This small molecule binds to this protein.
Small molecule (SMILES): NS(=O)(=O)c1ccc(C(=O)Cn2cnc3ccccc32)cc1

Sequence of chain 1.B:
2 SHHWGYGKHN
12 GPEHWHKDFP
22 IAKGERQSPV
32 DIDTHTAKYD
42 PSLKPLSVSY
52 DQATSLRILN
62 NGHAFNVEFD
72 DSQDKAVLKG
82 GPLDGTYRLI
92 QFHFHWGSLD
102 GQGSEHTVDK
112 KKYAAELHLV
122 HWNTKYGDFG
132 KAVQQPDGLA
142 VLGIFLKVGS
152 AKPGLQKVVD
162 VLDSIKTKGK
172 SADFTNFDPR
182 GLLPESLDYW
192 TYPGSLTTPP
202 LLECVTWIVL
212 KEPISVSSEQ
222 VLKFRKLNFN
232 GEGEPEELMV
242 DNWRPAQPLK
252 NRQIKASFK

Binding-site contacts:
Ligand atom N10 contacts residue HIS96 of chain 1.B at 3.3 Å (h-bond).
Ligand atom C19 contacts residue MLA1 of chain 1.L at 3.5 Å.
Ligand atom O8 contacts residue VAL121 of chain 1.B at 3.9 Å.
Ligand atom O8 contacts residue VAL142 of chain 1.B at 3.8 Å.
Ligand atom C6 contacts residue HIS94 of chain 1.B at 4.0 Å.
Ligand atom O9 contacts residue TRP208 of chain 1.B at 3.6 Å.
Ligand atom N10 contacts residue THR198 of chain 1.B at 2.8 Å (h-bond).
Ligand atom N17 contacts residue MLA1 of chain 1.L at 3.1 Å (h-bond).
Ligand atom O12 contacts residue PHE130 of chain 1.B at 3.3 Å.
Ligand atom N10 contacts residue ZN1 of chain 1.I at 1.9 Å.
Ligand atom C1 contacts residue LEU197 of chain 1.B at 3.9 Å (hydrophobic).
Ligand atom C5 contacts residue GLN92 of chain 1.B at 3.8 Å.
Ligand atom O8 contacts residue ZN1 of chain 1.I at 3.0 Å.
Ligand atom C5 contacts residue MLA1 of chain 1.L at 3.5 Å.
Ligand atom O9 contacts residue LEU197 of chain 1.B at 3.3 Å.
Ligand atom C1 contacts residue HIS94 of chain 1.B at 4.0 Å.
Ligand atom C2 contacts residue LEU197 of chain 1.B at 4.0 Å (hydrophobic).
Ligand atom C21 contacts residue VAL134 of chain 1.B at 3.9 Å (hydrophobic).
Ligand atom S7 contacts residue HIS94 of chain 1.B at 3.9 Å.
Ligand atom C21 contacts residue PRO201 of chain 1.B at 3.9 Å (hydrophobic).
Ligand atom O9 contacts residue THR198 of chain 1.B at 2.9 Å (h-bond).
Ligand atom C5 contacts residue LEU197 of chain 1.B at 3.9 Å (hydrophobic).
Ligand atom N10 contacts residue HIS94 of chain 1.B at 3.3 Å (h-bond).
Ligand atom N14 contacts residue MLA1 of chain 1.L at 3.8 Å.
Ligand atom O12 contacts residue MLA1 of chain 1.L at 2.3 Å (h-bond).
Ligand atom N10 contacts residue HIS119 of chain 1.B at 3.4 Å (h-bond).
Ligand atom C18 contacts residue MLA1 of chain 1.L at 3.9 Å.
Ligand atom S7 contacts residue HIS119 of chain 1.B at 3.9 Å.
Ligand atom C2 contacts residue THR199 of chain 1.B at 3.4 Å.
Ligand atom S7 contacts residue THR198 of chain 1.B at 3.9 Å.
Ligand atom C4 contacts residue MLA1 of chain 1.L at 3.9 Å.
Ligand atom C3 contacts residue THR199 of chain 1.B at 3.2 Å.
Ligand atom S7 contacts residue ZN1 of chain 1.I at 3.0 Å.
Ligand atom C6 contacts residue LEU197 of chain 1.B at 3.8 Å (hydrophobic).
Ligand atom C11 contacts residue MLA1 of chain 1.L at 3.3 Å.
Ligand atom O8 contacts residue HIS119 of chain 1.B at 3.4 Å (h-bond).
Ligand atom C6 contacts residue VAL121 of chain 1.B at 3.8 Å (hydrophobic).
Ligand atom C16 contacts residue MLA1 of chain 1.L at 3.2 Å.
Ligand atom C20 contacts residue PRO201 of chain 1.B at 3.6 Å (hydrophobic).
Ligand atom O8 contacts residue HIS94 of chain 1.B at 3.3 Å.